Sequence of chain 1.N:
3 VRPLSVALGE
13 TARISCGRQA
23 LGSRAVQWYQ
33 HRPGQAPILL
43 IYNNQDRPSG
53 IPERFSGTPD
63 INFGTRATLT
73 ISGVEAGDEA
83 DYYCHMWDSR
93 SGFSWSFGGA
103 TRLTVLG

Sequence of chain 1.A:
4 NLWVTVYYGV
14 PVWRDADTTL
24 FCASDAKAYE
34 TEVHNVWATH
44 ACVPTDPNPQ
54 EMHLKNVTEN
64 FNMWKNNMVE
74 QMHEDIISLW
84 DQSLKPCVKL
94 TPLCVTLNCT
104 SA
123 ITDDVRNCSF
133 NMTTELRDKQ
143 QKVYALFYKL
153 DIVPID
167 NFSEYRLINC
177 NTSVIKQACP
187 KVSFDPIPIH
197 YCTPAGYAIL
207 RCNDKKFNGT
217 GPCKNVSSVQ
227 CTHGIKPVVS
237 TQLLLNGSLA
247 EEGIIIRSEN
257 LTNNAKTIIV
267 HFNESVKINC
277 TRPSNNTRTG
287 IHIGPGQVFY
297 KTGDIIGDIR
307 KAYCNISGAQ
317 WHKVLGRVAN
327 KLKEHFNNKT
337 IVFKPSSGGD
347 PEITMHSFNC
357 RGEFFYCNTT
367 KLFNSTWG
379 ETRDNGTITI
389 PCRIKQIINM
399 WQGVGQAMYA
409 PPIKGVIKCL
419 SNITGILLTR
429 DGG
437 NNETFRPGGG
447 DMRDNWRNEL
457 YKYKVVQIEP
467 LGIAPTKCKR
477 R

Binding-site contacts:
Ligand atom O6 contacts residue ASN282 of chain 1.A at 4.1 Å.
Ligand atom C3 contacts residue ASN281 of chain 1.A at 3.8 Å.
Ligand atom C5 contacts residue ASN282 of chain 1.A at 4.1 Å.
Ligand atom O6 contacts residue THR283 of chain 1.A at 3.5 Å.
Ligand atom C6 contacts residue THR283 of chain 1.A at 4.1 Å.
Ligand atom O4 contacts residue LYS412 of chain 1.A at 3.0 Å (salt-bridge).
Ligand atom C6 contacts residue ASN282 of chain 1.A at 3.3 Å.
Ligand atom O7 contacts residue ASN281 of chain 1.A at 3.5 Å (h-bond).
Ligand atom O6 contacts residue ILE302 of chain 1.A at 3.7 Å.
Ligand atom O5 contacts residue LYS412 of chain 1.A at 4.4 Å.
Ligand atom C5 contacts residue LYS412 of chain 1.A at 4.0 Å.
Ligand atom O6 contacts residue LYS412 of chain 1.A at 4.3 Å.
Ligand atom C1 contacts residue ASN281 of chain 1.A at 1.4 Å.
Ligand atom N2 contacts residue ASN281 of chain 1.A at 2.9 Å (h-bond).
Ligand atom O5 contacts residue ASN281 of chain 1.A at 2.3 Å (h-bond).
Ligand atom O5 contacts residue ASN282 of chain 1.A at 4.2 Å.
Ligand atom C7 contacts residue ASN281 of chain 1.A at 3.4 Å.
Ligand atom O7 contacts residue PHE65 of chain 1.N at 4.5 Å.
Ligand atom C5 contacts residue ASN281 of chain 1.A at 3.6 Å.
Ligand atom C6 contacts residue LYS412 of chain 1.A at 3.5 Å.
Ligand atom C4 contacts residue LYS412 of chain 1.A at 4.1 Å.
Ligand atom C4 contacts residue ASN281 of chain 1.A at 4.2 Å.
Ligand atom C2 contacts residue ASN281 of chain 1.A at 2.4 Å.

A small-molecule ligand and the protein it binds are described below.
Small molecule (SMILES): CC(=O)N[C@@H]1[C@@H](O)[C@H](O)[C@@H](CO)O[C@H]1O